Sequence of chain 1.A:
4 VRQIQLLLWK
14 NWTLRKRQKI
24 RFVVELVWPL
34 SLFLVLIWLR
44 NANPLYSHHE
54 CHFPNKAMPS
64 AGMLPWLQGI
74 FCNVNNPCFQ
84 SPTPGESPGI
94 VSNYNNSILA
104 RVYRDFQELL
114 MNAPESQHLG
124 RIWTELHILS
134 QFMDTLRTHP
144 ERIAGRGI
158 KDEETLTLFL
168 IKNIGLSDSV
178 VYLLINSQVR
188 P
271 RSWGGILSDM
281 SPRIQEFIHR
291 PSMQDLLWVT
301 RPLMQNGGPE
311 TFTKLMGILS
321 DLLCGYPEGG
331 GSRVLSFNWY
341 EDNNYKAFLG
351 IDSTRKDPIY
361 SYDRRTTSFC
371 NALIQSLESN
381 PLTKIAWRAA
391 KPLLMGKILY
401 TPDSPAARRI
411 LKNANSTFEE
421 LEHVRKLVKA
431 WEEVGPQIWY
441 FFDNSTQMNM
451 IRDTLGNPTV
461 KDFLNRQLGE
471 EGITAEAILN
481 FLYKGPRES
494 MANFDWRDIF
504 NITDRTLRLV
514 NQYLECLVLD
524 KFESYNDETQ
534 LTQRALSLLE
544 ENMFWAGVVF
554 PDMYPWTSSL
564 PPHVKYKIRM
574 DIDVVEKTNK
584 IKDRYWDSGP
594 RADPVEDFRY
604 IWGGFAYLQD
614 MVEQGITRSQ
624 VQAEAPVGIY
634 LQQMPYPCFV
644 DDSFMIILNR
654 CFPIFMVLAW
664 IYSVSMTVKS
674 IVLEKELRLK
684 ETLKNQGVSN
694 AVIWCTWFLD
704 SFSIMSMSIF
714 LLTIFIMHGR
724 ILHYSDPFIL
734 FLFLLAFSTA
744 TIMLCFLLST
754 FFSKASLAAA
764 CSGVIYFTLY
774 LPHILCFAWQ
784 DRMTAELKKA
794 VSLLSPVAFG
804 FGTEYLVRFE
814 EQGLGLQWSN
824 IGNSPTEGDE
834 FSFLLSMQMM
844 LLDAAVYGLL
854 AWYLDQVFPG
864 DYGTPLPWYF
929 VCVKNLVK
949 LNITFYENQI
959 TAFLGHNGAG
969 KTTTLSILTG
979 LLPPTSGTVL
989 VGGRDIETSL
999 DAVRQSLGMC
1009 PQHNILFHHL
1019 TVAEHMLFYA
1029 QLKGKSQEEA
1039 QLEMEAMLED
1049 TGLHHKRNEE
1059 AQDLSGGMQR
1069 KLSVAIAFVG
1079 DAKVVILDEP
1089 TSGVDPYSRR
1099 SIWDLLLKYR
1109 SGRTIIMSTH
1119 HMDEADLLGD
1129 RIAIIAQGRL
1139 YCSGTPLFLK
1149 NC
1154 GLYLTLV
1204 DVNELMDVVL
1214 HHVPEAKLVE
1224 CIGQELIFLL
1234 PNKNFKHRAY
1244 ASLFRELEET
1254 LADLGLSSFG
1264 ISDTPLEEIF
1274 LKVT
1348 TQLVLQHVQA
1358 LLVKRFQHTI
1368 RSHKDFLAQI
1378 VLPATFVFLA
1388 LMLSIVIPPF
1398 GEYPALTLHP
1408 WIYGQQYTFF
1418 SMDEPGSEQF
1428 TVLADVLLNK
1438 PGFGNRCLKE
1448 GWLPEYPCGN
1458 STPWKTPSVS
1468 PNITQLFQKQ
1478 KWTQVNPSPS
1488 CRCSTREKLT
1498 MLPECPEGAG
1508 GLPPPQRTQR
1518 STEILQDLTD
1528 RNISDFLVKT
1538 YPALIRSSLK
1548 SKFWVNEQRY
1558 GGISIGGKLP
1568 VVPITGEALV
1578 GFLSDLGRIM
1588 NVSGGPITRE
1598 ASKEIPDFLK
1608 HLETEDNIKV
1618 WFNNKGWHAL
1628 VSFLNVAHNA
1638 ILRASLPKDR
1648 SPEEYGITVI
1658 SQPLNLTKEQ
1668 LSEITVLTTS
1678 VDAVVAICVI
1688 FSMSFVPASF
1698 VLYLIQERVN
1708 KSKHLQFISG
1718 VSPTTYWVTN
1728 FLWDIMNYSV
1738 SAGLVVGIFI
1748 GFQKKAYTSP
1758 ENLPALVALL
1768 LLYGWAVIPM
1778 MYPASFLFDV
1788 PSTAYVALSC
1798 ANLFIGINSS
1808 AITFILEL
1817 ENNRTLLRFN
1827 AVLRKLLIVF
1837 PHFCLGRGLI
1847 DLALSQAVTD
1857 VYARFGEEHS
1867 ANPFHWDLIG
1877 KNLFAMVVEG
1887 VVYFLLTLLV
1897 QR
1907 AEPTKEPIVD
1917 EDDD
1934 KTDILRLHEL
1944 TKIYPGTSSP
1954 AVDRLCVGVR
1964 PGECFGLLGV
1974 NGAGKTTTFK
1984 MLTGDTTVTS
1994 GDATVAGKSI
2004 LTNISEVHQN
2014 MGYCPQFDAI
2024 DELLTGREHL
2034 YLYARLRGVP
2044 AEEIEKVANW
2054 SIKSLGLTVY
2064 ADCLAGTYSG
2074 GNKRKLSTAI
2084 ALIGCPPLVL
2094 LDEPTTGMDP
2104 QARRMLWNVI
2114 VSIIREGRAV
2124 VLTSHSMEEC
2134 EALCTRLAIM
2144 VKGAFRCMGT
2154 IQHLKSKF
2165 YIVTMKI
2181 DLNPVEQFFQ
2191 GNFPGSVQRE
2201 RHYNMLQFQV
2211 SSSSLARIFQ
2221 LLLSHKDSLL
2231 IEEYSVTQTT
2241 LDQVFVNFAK

This protein binds this small molecule.
Small molecule (SMILES): CC(=O)N[C@@H]1[C@@H](O)[C@H](O)[C@@H](CO)O[C@H]1O

Binding-site contacts:
Ligand atom C1 contacts residue ASN98 of chain 1.A at 1.4 Å.
Ligand atom C5 contacts residue ASN98 of chain 1.A at 3.1 Å.
Ligand atom O5 contacts residue ILE93 of chain 1.A at 3.3 Å.
Ligand atom C8 contacts residue PRO87 of chain 1.A at 4.2 Å (hydrophobic).
Ligand atom C2 contacts residue ASN98 of chain 1.A at 2.5 Å.
Ligand atom O3 contacts residue ASN98 of chain 1.A at 2.7 Å (h-bond).
Ligand atom C6 contacts residue ASN98 of chain 1.A at 3.1 Å.
Ligand atom C3 contacts residue ASN98 of chain 1.A at 3.0 Å.
Ligand atom O5 contacts residue ASN98 of chain 1.A at 2.4 Å (h-bond).
Ligand atom O3 contacts residue ARG107 of chain 1.A at 3.7 Å.
Ligand atom C7 contacts residue ASN98 of chain 1.A at 4.5 Å.
Ligand atom O6 contacts residue ARG107 of chain 1.A at 3.9 Å.
Ligand atom N2 contacts residue ASN98 of chain 1.A at 3.7 Å.
Ligand atom C8 contacts residue ASN98 of chain 1.A at 3.7 Å.
Ligand atom C1 contacts residue ILE93 of chain 1.A at 3.7 Å (hydrophobic).
Ligand atom O6 contacts residue ASN98 of chain 1.A at 4.0 Å.
Ligand atom C4 contacts residue ASN98 of chain 1.A at 3.6 Å.